This protein binds this small molecule.
Small molecule (SMILES): C=C1CCCC2=NC[C@H](C)[C@@H](C)C[C@@]23CCC([C@@H]2C[C@H](C)C(=O)O2)=C(C)[C@@H]3/C=C(\C)[C@@H](O)C[C@@H]2CC[C@@]3(CC[C@@]4(O[C@@H](CC[C@@]4(C)O)C1)O3)O2

Binding-site contacts:
Ligand atom C80 contacts residue TYR204 of chain 1.E at 3.4 Å (hydrophobic).
Ligand atom C49 contacts residue VAL157 of chain 1.E at 3.5 Å (hydrophobic).
Ligand atom C7 contacts residue TYR102 of chain 1.E at 3.6 Å (hydrophobic).
Ligand atom C22 contacts residue TYR204 of chain 1.E at 3.8 Å (hydrophobic).
Ligand atom C36 contacts residue ILE127 of chain 1.D at 3.6 Å (hydrophobic).
Ligand atom C7 contacts residue GLN47 of chain 1.D at 3.8 Å.
Ligand atom C23 contacts residue TYR204 of chain 1.E at 3.8 Å (hydrophobic).
Ligand atom C30 contacts residue TRP156 of chain 1.E at 3.3 Å (hydrophobic).
Ligand atom C30 contacts residue TYR102 of chain 1.E at 3.4 Å (hydrophobic).
Ligand atom C38 contacts residue TRP156 of chain 1.E at 3.7 Å (hydrophobic).
Ligand atom C9 contacts residue TYR102 of chain 1.E at 3.6 Å (hydrophobic).
Ligand atom N31 contacts residue TRP156 of chain 1.E at 2.9 Å (h-bond).
Ligand atom C36 contacts residue TRP156 of chain 1.E at 3.8 Å (hydrophobic).
Ligand atom C38 contacts residue ILE127 of chain 1.D at 3.9 Å (hydrophobic).
Ligand atom C38 contacts residue VAL157 of chain 1.E at 3.9 Å (hydrophobic).
Ligand atom O6 contacts residue LYS152 of chain 1.E at 3.1 Å.
Ligand atom C14 contacts residue TYR64 of chain 1.D at 3.7 Å (hydrophobic).
Ligand atom C35 contacts residue TRP156 of chain 1.E at 3.7 Å (hydrophobic).
Ligand atom C29 contacts residue TYR102 of chain 1.E at 3.9 Å (hydrophobic).
Ligand atom C12 contacts residue TYR64 of chain 1.D at 3.9 Å (hydrophobic).
Ligand atom C34 contacts residue TRP156 of chain 1.E at 3.2 Å (hydrophobic).
Ligand atom C53 contacts residue ARG88 of chain 1.D at 3.7 Å.
Ligand atom O52 contacts residue TYR204 of chain 1.E at 2.5 Å (h-bond).
Ligand atom C9 contacts residue TYR64 of chain 1.D at 3.6 Å (hydrophobic).
Ligand atom C6 contacts residue TYR204 of chain 1.E at 3.7 Å (hydrophobic).
Ligand atom O44 contacts residue TYR204 of chain 1.E at 3.4 Å (h-bond).
Ligand atom C14 contacts residue SER176 of chain 1.D at 3.8 Å.
Ligand atom C10 contacts residue TRP156 of chain 1.E at 3.7 Å (hydrophobic).
Ligand atom C37 contacts residue ILE127 of chain 1.D at 3.9 Å (hydrophobic).
Ligand atom C3 contacts residue SER176 of chain 1.D at 3.9 Å.
Ligand atom C30 contacts residue SER155 of chain 1.E at 3.1 Å.
Ligand atom C10 contacts residue TYR64 of chain 1.D at 3.9 Å (hydrophobic).
Ligand atom C35 contacts residue ILE127 of chain 1.D at 3.8 Å (hydrophobic).
Ligand atom C50 contacts residue VAL157 of chain 1.E at 3.4 Å (hydrophobic).
Ligand atom C8 contacts residue TYR64 of chain 1.D at 3.6 Å (hydrophobic).
Ligand atom C3 contacts residue TYR64 of chain 1.D at 3.3 Å (hydrophobic).
Ligand atom C6 contacts residue TRP156 of chain 1.E at 3.7 Å (hydrophobic).
Ligand atom C33 contacts residue TRP156 of chain 1.E at 3.7 Å (hydrophobic).
Ligand atom C51 contacts residue TYR204 of chain 1.E at 3.7 Å (hydrophobic).
Ligand atom C13 contacts residue TYR64 of chain 1.D at 3.4 Å (hydrophobic).

Sequence of chain 1.E:
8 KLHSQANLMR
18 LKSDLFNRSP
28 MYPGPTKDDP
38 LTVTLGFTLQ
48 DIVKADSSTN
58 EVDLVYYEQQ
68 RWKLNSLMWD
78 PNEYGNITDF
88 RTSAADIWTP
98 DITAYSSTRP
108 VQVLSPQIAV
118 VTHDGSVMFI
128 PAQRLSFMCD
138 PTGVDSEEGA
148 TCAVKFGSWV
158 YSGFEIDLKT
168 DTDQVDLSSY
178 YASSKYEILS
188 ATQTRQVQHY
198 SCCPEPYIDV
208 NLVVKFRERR

Sequence of chain 1.D:
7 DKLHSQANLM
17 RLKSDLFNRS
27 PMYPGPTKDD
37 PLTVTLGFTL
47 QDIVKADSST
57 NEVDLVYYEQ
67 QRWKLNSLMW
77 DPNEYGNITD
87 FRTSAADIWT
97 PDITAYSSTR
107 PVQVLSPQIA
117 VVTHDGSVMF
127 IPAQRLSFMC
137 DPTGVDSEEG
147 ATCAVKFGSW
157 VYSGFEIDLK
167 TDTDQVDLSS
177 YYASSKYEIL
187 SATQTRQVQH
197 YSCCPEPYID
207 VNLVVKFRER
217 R